The protein below binds the small molecule below.
Small molecule (SMILES): CSCC[C@H](NC(=O)[C@@H]1CCCN1C(=O)[C@H](CC(C)C)NC(=O)[C@H](CC(C)C)NC(=O)[C@H](CCCCN)NC(=O)[C@H](C)NC(=O)[C@H](CCCCN)NC(=O)[C@@H](N)CCCN=C(N)N)C(=O)N[C@@H](CCC(=O)O)C(=O)N[C@@H](CCC(=O)O)C(=O)N[C@@H](C)C(=O)N[C@@H](CC(C)C)C(=O)N[C@@H](CC(C)C)C(=O)N1CCC[C@H]1C=O

Binding-site contacts:
Ligand atom CA contacts residue SER163 of chain 6.A at 3.7 Å.
Ligand atom C contacts residue ILE130 of chain 6.A at 3.9 Å (hydrophobic).
Ligand atom O contacts residue PHE126 of chain 6.A at 3.4 Å.
Ligand atom N contacts residue LEU161 of chain 6.A at 3.2 Å (h-bond).
Ligand atom CE contacts residue ARG165 of chain 6.A at 3.8 Å.
Ligand atom CB contacts residue TYR162 of chain 6.A at 3.5 Å (hydrophobic).
Ligand atom O contacts residue ILE130 of chain 6.A at 3.7 Å.
Ligand atom CD1 contacts residue GLY124 of chain 6.A at 3.9 Å.
Ligand atom N contacts residue VAL125 of chain 6.A at 3.5 Å (h-bond).
Ligand atom CD1 contacts residue GLN203 of chain 6.A at 3.5 Å.
Ligand atom CD2 contacts residue LEU161 of chain 6.A at 3.6 Å (hydrophobic).
Ligand atom N contacts residue GLY105 of chain 6.A at 2.8 Å (h-bond).
Ligand atom C contacts residue GLY105 of chain 6.A at 3.8 Å.
Ligand atom CD contacts residue GLN203 of chain 6.A at 3.5 Å.
Ligand atom N contacts residue SER163 of chain 6.A at 3.9 Å.
Ligand atom CA contacts residue PHE126 of chain 6.A at 3.9 Å (hydrophobic).
Ligand atom O contacts residue VAL127 of chain 6.A at 2.5 Å (h-bond).
Ligand atom CA contacts residue ILE130 of chain 6.A at 3.5 Å (hydrophobic).
Ligand atom CB contacts residue VAL125 of chain 6.A at 3.3 Å (hydrophobic).
Ligand atom CB contacts residue ILE130 of chain 6.A at 3.6 Å (hydrophobic).
Ligand atom CB contacts residue ILE104 of chain 6.A at 3.6 Å (hydrophobic).
Ligand atom CA contacts residue GLY105 of chain 6.A at 3.9 Å.
Ligand atom O contacts residue LEU161 of chain 6.A at 3.4 Å (h-bond).
Ligand atom C contacts residue LEU161 of chain 6.A at 3.8 Å (hydrophobic).
Ligand atom CD contacts residue ARG165 of chain 6.A at 3.8 Å.
Ligand atom C contacts residue VAL127 of chain 6.A at 3.7 Å (hydrophobic).
Ligand atom CD2 contacts residue PHE126 of chain 6.A at 3.4 Å (hydrophobic).
Ligand atom O contacts residue TYR162 of chain 6.A at 3.6 Å.
Ligand atom SD contacts residue ARG165 of chain 6.A at 3.5 Å.
Ligand atom O contacts residue VAL127 of chain 6.A at 3.5 Å.
Ligand atom O contacts residue SER163 of chain 6.A at 3.1 Å (h-bond).
Ligand atom CA contacts residue LEU161 of chain 6.A at 3.5 Å (hydrophobic).
Ligand atom CD1 contacts residue TYR162 of chain 6.A at 3.5 Å (hydrophobic).
Ligand atom CB contacts residue GLY105 of chain 6.A at 3.1 Å.
Ligand atom O contacts residue GLN203 of chain 6.A at 3.5 Å (h-bond).
Ligand atom CA contacts residue GLY105 of chain 6.A at 3.6 Å.
Ligand atom OE1 contacts residue ARG165 of chain 6.A at 2.9 Å (salt-bridge).
Ligand atom CG contacts residue TYR162 of chain 6.A at 3.9 Å (hydrophobic).
Ligand atom O contacts residue GLY105 of chain 6.A at 3.7 Å.
Ligand atom CA contacts residue VAL125 of chain 6.A at 3.4 Å (hydrophobic).

Sequence of chain 6.A:
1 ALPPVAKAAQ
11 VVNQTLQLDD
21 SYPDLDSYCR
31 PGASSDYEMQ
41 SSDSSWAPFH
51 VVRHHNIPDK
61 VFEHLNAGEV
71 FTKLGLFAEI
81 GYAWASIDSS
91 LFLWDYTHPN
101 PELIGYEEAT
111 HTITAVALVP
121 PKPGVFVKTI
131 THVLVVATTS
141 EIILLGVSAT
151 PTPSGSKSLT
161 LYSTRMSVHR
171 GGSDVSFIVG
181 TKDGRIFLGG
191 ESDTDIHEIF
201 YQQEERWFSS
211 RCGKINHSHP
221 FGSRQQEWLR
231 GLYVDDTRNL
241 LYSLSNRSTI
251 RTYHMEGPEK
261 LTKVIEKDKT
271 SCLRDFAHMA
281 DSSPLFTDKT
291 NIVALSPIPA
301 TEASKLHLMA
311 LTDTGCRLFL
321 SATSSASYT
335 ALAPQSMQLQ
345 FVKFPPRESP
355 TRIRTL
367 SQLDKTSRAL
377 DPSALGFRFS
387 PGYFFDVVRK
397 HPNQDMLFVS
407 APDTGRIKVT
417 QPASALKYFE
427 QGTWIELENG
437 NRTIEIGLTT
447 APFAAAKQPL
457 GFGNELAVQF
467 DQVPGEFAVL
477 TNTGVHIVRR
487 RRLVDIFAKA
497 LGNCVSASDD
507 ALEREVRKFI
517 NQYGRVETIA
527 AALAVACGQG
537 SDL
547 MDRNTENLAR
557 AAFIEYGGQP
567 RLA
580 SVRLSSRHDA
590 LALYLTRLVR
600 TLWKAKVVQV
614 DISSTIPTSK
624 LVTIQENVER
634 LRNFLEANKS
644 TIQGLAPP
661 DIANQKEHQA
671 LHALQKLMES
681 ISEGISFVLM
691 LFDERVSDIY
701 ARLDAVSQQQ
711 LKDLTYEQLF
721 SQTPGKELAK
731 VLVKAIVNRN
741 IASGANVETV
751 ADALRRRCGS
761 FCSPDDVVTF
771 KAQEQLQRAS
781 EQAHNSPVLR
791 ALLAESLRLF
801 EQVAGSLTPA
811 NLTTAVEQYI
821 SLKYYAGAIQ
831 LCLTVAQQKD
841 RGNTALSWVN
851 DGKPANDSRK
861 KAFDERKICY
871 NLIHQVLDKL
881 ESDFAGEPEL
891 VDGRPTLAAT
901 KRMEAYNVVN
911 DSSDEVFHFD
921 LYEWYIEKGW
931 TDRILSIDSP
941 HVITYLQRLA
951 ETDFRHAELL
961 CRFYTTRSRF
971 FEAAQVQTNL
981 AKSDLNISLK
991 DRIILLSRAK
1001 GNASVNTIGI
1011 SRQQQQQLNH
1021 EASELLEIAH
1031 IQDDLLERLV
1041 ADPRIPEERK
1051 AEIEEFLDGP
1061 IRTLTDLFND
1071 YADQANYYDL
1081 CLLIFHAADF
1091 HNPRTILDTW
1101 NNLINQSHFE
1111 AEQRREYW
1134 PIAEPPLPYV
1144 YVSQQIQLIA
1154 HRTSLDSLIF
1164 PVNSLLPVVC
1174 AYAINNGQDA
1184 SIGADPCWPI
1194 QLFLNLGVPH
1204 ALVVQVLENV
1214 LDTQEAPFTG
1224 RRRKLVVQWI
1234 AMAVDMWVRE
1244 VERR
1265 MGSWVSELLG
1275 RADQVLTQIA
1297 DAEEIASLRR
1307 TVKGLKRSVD